The small molecule below binds the protein below.
Small molecule (SMILES): O=P([O-])([O-])OC1[C@@H](O)[C@H](O)C(O)[C@H](O)[C@@H]1O

Sequence of chain 1.B:
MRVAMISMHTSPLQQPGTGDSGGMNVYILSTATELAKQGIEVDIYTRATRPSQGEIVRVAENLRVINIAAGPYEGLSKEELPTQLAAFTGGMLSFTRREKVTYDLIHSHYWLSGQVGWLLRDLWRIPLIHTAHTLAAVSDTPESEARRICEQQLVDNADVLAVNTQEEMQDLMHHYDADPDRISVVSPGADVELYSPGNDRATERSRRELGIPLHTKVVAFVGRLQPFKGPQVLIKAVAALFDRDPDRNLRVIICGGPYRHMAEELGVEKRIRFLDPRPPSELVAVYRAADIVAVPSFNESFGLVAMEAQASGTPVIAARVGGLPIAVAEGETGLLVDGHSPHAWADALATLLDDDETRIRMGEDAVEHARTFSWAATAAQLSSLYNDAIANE

Binding-site contacts:
Ligand atom O8 contacts residue TYR110 of chain 1.B at 2.7 Å (h-bond).
Ligand atom O9 contacts residue LYS78 of chain 1.B at 3.7 Å.
Ligand atom O7 contacts residue ARG154 of chain 1.B at 3.2 Å (salt-bridge).
Ligand atom O3 contacts residue ARG231 of chain 1.B at 4.1 Å.
Ligand atom O1 contacts residue THR134 of chain 1.B at 3.0 Å (h-bond).
Ligand atom C5 contacts residue HIS9 of chain 1.B at 3.9 Å.
Ligand atom C5 contacts residue ASP20 of chain 1.B at 3.1 Å.
Ligand atom O4 contacts residue SER21 of chain 1.B at 4.0 Å.
Ligand atom O5 contacts residue ASP20 of chain 1.B at 2.7 Å (salt-bridge).
Ligand atom O7 contacts residue THR134 of chain 1.B at 3.0 Å (h-bond).
Ligand atom O3 contacts residue MET24 of chain 1.B at 3.1 Å (h-bond).
Ligand atom P1 contacts residue LYS78 of chain 1.B at 3.6 Å.
Ligand atom O1 contacts residue TYR110 of chain 1.B at 3.9 Å.
Ligand atom C4 contacts residue ASN25 of chain 1.B at 4.1 Å.
Ligand atom O4 contacts residue ASP20 of chain 1.B at 3.3 Å (salt-bridge).
Ligand atom C3 contacts residue ARG231 of chain 1.B at 3.5 Å.
Ligand atom C4 contacts residue MET24 of chain 1.B at 3.6 Å (hydrophobic).
Ligand atom O6 contacts residue HIS9 of chain 1.B at 3.7 Å.
Ligand atom O5 contacts residue MET24 of chain 1.B at 3.8 Å.
Ligand atom O5 contacts residue THR10 of chain 1.B at 3.5 Å.
Ligand atom C6 contacts residue HIS9 of chain 1.B at 3.9 Å.
Ligand atom O5 contacts residue HIS9 of chain 1.B at 2.7 Å (h-bond).
Ligand atom O4 contacts residue GLY22 of chain 1.B at 3.2 Å (h-bond).
Ligand atom O3 contacts residue UDP1 of chain 1.F at 3.1 Å (h-bond).
Ligand atom C2 contacts residue ARG231 of chain 1.B at 3.7 Å.
Ligand atom O4 contacts residue ASN25 of chain 1.B at 2.7 Å (h-bond).
Ligand atom O3 contacts residue GLY23 of chain 1.B at 3.5 Å (h-bond).
Ligand atom O8 contacts residue ARG154 of chain 1.B at 3.9 Å.
Ligand atom C3 contacts residue UDP1 of chain 1.F at 3.7 Å.
Ligand atom O6 contacts residue LYS78 of chain 1.B at 3.5 Å (salt-bridge).
Ligand atom P1 contacts residue TYR110 of chain 1.B at 3.9 Å.
Ligand atom C4 contacts residue ASP20 of chain 1.B at 3.8 Å.
Ligand atom O9 contacts residue PHE235 of chain 1.B at 3.9 Å.
Ligand atom O3 contacts residue GLY22 of chain 1.B at 4.1 Å.
Ligand atom O8 contacts residue LYS78 of chain 1.B at 2.5 Å (salt-bridge).
Ligand atom O2 contacts residue HIS133 of chain 1.B at 3.9 Å.
Ligand atom P1 contacts residue THR134 of chain 1.B at 3.6 Å.
Ligand atom C1 contacts residue ARG231 of chain 1.B at 3.8 Å.
Ligand atom O2 contacts residue THR134 of chain 1.B at 3.5 Å (h-bond).
Ligand atom O4 contacts residue MET24 of chain 1.B at 3.6 Å.